Sequence of chain 1.A:
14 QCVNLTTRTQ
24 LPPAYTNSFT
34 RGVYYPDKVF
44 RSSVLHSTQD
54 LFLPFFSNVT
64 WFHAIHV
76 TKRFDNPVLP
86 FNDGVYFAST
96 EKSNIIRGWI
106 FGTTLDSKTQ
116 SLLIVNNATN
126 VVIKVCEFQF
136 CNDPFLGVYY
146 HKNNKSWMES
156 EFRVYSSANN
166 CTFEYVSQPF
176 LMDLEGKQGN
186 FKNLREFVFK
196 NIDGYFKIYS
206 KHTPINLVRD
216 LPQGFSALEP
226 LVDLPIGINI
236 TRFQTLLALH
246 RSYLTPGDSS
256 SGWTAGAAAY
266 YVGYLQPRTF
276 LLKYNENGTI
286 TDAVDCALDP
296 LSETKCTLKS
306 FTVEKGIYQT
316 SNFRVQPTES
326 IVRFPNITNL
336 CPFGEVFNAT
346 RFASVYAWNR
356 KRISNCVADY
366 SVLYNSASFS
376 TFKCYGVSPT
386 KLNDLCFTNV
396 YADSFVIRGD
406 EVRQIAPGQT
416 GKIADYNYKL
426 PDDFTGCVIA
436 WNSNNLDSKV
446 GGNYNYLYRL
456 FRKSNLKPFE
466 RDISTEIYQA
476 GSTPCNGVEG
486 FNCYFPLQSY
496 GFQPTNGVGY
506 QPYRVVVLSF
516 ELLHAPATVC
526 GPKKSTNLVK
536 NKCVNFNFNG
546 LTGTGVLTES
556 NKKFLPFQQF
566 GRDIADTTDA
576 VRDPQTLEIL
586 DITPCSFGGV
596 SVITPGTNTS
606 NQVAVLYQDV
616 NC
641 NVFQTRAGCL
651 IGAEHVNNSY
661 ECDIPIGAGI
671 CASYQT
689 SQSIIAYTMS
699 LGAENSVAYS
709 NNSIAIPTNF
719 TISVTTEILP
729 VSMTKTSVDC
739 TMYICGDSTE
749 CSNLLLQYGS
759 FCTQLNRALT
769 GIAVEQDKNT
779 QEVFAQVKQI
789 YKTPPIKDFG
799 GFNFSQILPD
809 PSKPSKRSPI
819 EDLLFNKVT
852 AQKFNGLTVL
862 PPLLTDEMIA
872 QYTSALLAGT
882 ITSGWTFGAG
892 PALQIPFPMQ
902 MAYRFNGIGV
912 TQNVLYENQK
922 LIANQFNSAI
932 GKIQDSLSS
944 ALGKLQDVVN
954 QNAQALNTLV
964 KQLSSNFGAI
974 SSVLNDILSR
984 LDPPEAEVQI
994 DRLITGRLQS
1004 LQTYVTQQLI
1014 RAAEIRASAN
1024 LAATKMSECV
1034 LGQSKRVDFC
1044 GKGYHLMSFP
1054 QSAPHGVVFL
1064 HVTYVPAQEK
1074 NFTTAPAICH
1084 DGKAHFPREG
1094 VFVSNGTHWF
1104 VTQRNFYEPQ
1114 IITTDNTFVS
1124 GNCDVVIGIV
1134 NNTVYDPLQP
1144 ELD

Binding-site contacts:
Ligand atom C5 contacts residue ASN717 of chain 1.A at 3.7 Å.
Ligand atom O7 contacts residue ASN717 of chain 1.A at 3.4 Å (h-bond).
Ligand atom N2 contacts residue ASN717 of chain 1.A at 2.9 Å (h-bond).
Ligand atom O5 contacts residue ASN717 of chain 1.A at 2.4 Å (h-bond).
Ligand atom O5 contacts residue GLN926 of chain 1.A at 4.1 Å.
Ligand atom C3 contacts residue ASN717 of chain 1.A at 3.8 Å.
Ligand atom O3 contacts residue LEU922 of chain 1.A at 4.2 Å.
Ligand atom O4 contacts residue LEU922 of chain 1.A at 4.2 Å.
Ligand atom C2 contacts residue ASN717 of chain 1.A at 2.5 Å.
Ligand atom C7 contacts residue ASN717 of chain 1.A at 3.3 Å.
Ligand atom C5 contacts residue GLN926 of chain 1.A at 3.8 Å.
Ligand atom O7 contacts residue GLN1071 of chain 1.A at 3.6 Å (h-bond).
Ligand atom C6 contacts residue GLN926 of chain 1.A at 3.9 Å.
Ligand atom C1 contacts residue ASN717 of chain 1.A at 1.4 Å.
Ligand atom C4 contacts residue ASN717 of chain 1.A at 4.2 Å.
Ligand atom C3 contacts residue LEU922 of chain 1.A at 3.7 Å (hydrophobic).
Ligand atom O7 contacts residue ASN925 of chain 1.A at 4.4 Å.
Ligand atom C8 contacts residue ASN717 of chain 1.A at 4.3 Å.
Ligand atom C4 contacts residue LEU922 of chain 1.A at 4.5 Å (hydrophobic).

The small molecule below binds the protein below.
Small molecule (SMILES): CC(=O)N[C@H]1[C@H](O[C@H]2[C@H](O)[C@@H](NC(C)=O)CO[C@@H]2CO)O[C@H](CO)[C@@H](O)[C@@H]1O